Sequence of chain 1.B:
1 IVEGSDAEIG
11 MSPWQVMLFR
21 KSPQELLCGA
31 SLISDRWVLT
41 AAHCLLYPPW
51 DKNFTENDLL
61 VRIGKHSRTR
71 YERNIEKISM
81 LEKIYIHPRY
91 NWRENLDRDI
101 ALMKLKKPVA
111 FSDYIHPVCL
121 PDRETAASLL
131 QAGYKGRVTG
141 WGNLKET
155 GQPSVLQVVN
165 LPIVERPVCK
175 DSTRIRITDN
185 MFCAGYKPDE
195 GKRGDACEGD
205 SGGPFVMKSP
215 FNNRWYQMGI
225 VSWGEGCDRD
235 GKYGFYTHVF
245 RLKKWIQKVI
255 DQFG

This small molecule binds to this protein.
Small molecule (SMILES): CC(=O)N[C@@H]1[C@@H](O)[C@H](O)[C@@H](CO)O[C@H]1O

Binding-site contacts:
Ligand atom C7 contacts residue LEU46 of chain 1.B at 4.0 Å (hydrophobic).
Ligand atom N2 contacts residue ASN53 of chain 1.B at 2.8 Å (h-bond).
Ligand atom C8 contacts residue ASN53 of chain 1.B at 4.2 Å.
Ligand atom C1 contacts residue ASN53 of chain 1.B at 1.4 Å.
Ligand atom C8 contacts residue LEU46 of chain 1.B at 4.0 Å (hydrophobic).
Ligand atom C3 contacts residue ASN53 of chain 1.B at 3.7 Å.
Ligand atom O7 contacts residue LEU46 of chain 1.B at 4.0 Å.
Ligand atom C7 contacts residue ASN53 of chain 1.B at 3.7 Å.
Ligand atom C5 contacts residue ASN53 of chain 1.B at 3.6 Å.
Ligand atom C2 contacts residue ASN53 of chain 1.B at 2.4 Å.
Ligand atom C4 contacts residue ASN53 of chain 1.B at 4.1 Å.
Ligand atom O5 contacts residue ASN53 of chain 1.B at 2.3 Å (h-bond).
Ligand atom O7 contacts residue PRO48 of chain 1.B at 4.2 Å.
Ligand atom O6 contacts residue ASN53 of chain 1.B at 4.4 Å.